Binding-site contacts:
Ligand atom C4 contacts residue HIS184 of chain 2.A at 3.2 Å.
Ligand atom N2 contacts residue ASN123 of chain 2.A at 4.5 Å.
Ligand atom C5 contacts residue HIS184 of chain 2.A at 3.7 Å.
Ligand atom N1 contacts residue CYS120 of chain 2.A at 3.5 Å (h-bond).
Ligand atom O1 contacts residue GLN119 of chain 2.A at 4.1 Å.
Ligand atom C4 contacts residue CYS120 of chain 2.A at 2.6 Å (hydrophobic).
Ligand atom O1 contacts residue ASN123 of chain 2.A at 3.3 Å (h-bond).
Ligand atom N1 contacts residue GLN119 of chain 2.A at 3.5 Å (h-bond).
Ligand atom C3 contacts residue CYS120 of chain 2.A at 1.8 Å (hydrophobic).
Ligand atom C2 contacts residue CYS120 of chain 2.A at 2.9 Å (hydrophobic).
Ligand atom C5 contacts residue CYS120 of chain 2.A at 4.0 Å (hydrophobic).
Ligand atom C1 contacts residue CYS120 of chain 2.A at 4.2 Å (hydrophobic).
Ligand atom C2 contacts residue GLN119 of chain 2.A at 4.4 Å.
Ligand atom C3 contacts residue HIS184 of chain 2.A at 4.2 Å.
Ligand atom N1 contacts residue ASN123 of chain 2.A at 4.0 Å.

Sequence of chain 2.A:
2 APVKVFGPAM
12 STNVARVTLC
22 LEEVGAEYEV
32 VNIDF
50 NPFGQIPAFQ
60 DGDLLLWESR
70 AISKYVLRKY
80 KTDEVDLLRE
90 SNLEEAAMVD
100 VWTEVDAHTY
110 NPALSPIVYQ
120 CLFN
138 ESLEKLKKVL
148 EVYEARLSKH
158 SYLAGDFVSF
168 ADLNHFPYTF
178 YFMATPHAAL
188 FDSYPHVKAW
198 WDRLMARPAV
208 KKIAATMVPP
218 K

A protein and the small-molecule ligand that binds it are described below.
Small molecule (SMILES): O=[N+]([O-])c1ccc(Cl)c2nonc12